Binding-site contacts:
Ligand atom C10 contacts residue TRP56 of chain 2.A at 3.9 Å (hydrophobic).
Ligand atom C18 contacts residue ASP46 of chain 2.A at 3.6 Å.
Ligand atom C11 contacts residue ALA53 of chain 2.A at 3.9 Å (hydrophobic).
Ligand atom C11 contacts residue TRP56 of chain 2.A at 3.9 Å (hydrophobic).
Ligand atom C12 contacts residue TRP56 of chain 2.A at 3.7 Å (hydrophobic).
Ligand atom C8 contacts residue SER103 of chain 2.A at 3.7 Å.
Ligand atom C11 contacts residue PHE104 of chain 2.A at 3.5 Å (hydrophobic).
Ligand atom C18 contacts residue PHE47 of chain 2.A at 3.9 Å (hydrophobic).
Ligand atom C9 contacts residue SER103 of chain 2.A at 3.8 Å.
Ligand atom O contacts residue ASP46 of chain 2.A at 3.7 Å.
Ligand atom C13 contacts residue TRP56 of chain 2.A at 3.5 Å (hydrophobic).
Ligand atom C14 contacts residue SER103 of chain 2.A at 3.3 Å.
Ligand atom C13 contacts residue SER103 of chain 2.A at 4.2 Å.
Ligand atom C8 contacts residue TRP56 of chain 2.A at 3.9 Å (hydrophobic).
Ligand atom C4 contacts residue PHE44 of chain 2.A at 4.0 Å (hydrophobic).
Ligand atom C5 contacts residue PHE422 of chain 2.A at 4.2 Å (hydrophobic).
Ligand atom C9 contacts residue PHE104 of chain 2.A at 4.2 Å (hydrophobic).
Ligand atom C20 contacts residue TRP56 of chain 2.A at 4.0 Å (hydrophobic).
Ligand atom C21 contacts residue SER52 of chain 2.A at 4.0 Å.
Ligand atom C8 contacts residue PHE422 of chain 2.A at 3.8 Å (hydrophobic).
Ligand atom C12 contacts residue PHE104 of chain 2.A at 3.9 Å (hydrophobic).
Ligand atom C14 contacts residue MET85 of chain 2.A at 4.1 Å (hydrophobic).
Ligand atom C19 contacts residue ASP46 of chain 2.A at 3.6 Å.
Ligand atom C5 contacts residue SER103 of chain 2.A at 3.8 Å.
Ligand atom C20 contacts residue SER52 of chain 2.A at 3.4 Å.
Ligand atom N2 contacts residue SER103 of chain 2.A at 3.9 Å.
Ligand atom C13 contacts residue LEU83 of chain 2.A at 4.1 Å (hydrophobic).
Ligand atom CL contacts residue ALA53 of chain 2.A at 4.2 Å.
Ligand atom CL contacts residue PHE104 of chain 2.A at 4.2 Å.
Ligand atom CL contacts residue LEU83 of chain 2.A at 3.8 Å.
Ligand atom CL contacts residue ARG57 of chain 2.A at 3.4 Å.
Ligand atom C5 contacts residue PHE104 of chain 2.A at 3.8 Å (hydrophobic).
Ligand atom N2 contacts residue PHE422 of chain 2.A at 4.0 Å.
Ligand atom C5 contacts residue GOL1 of chain 2.D at 3.2 Å.
Ligand atom C21 contacts residue TRP56 of chain 2.A at 3.6 Å (hydrophobic).
Ligand atom CL contacts residue TRP33 of chain 2.A at 4.0 Å.
Ligand atom C10 contacts residue PHE104 of chain 2.A at 3.7 Å (hydrophobic).
Ligand atom C9 contacts residue TRP56 of chain 2.A at 3.7 Å (hydrophobic).
Ligand atom O contacts residue PHE44 of chain 2.A at 3.4 Å.
Ligand atom C14 contacts residue TRP56 of chain 2.A at 3.6 Å (hydrophobic).

A small-molecule ligand and the protein it binds are described below.
Small molecule (SMILES): CN1CCC[C@H](n2nc(Cc3ccc(Cl)cc3)c3ccccc3c2=O)CC1

Sequence of chain 2.A:
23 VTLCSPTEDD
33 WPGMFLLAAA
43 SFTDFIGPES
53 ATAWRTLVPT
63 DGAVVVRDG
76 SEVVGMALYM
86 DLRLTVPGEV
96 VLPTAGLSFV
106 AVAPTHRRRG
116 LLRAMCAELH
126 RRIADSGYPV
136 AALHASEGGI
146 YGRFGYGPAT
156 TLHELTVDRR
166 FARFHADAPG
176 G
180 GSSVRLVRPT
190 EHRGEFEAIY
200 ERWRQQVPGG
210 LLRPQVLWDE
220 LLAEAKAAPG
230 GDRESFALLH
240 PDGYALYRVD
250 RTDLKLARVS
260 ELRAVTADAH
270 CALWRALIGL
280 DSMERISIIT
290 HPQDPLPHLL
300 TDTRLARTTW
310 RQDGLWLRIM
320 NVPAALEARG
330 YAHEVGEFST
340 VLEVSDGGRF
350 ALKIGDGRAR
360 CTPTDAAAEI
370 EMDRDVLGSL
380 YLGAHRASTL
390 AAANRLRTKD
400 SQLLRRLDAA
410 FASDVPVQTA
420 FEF